Binding-site contacts:
Ligand atom C1 contacts residue ASN67 of chain 55.A at 1.4 Å.
Ligand atom C8 contacts residue MET118 of chain 55.A at 4.3 Å (hydrophobic).
Ligand atom C2 contacts residue ASN67 of chain 55.A at 2.5 Å.
Ligand atom C4 contacts residue ASN67 of chain 55.A at 4.2 Å.
Ligand atom C8 contacts residue ASN67 of chain 55.A at 4.2 Å.
Ligand atom C3 contacts residue ASN67 of chain 55.A at 3.8 Å.
Ligand atom O5 contacts residue ASN67 of chain 55.A at 2.4 Å (h-bond).
Ligand atom C7 contacts residue ASN67 of chain 55.A at 3.7 Å.
Ligand atom C8 contacts residue PHE90 of chain 55.A at 3.9 Å (hydrophobic).
Ligand atom N2 contacts residue ASN67 of chain 55.A at 2.9 Å (h-bond).
Ligand atom O7 contacts residue ASN67 of chain 55.A at 4.1 Å.
Ligand atom C5 contacts residue ASN67 of chain 55.A at 3.7 Å.

This protein binds this small molecule.
Small molecule (SMILES): CC(=O)N[C@@H]1[C@@H](O)[C@H](O)[C@@H](CO)O[C@H]1O

Sequence of chain 55.A:
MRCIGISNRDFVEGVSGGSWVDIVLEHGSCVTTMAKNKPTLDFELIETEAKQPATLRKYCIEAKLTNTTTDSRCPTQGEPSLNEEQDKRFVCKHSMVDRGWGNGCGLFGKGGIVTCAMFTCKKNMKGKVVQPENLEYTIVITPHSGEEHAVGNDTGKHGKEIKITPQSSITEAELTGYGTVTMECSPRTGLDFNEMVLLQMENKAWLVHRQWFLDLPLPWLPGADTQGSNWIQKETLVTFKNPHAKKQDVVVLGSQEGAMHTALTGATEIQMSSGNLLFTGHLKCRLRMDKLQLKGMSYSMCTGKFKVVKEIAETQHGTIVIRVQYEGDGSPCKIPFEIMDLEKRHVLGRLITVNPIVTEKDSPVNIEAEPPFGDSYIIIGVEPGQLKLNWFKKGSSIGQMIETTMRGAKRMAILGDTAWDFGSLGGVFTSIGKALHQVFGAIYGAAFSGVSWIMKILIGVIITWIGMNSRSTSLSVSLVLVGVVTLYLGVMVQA